Sequence of chain 1.A:
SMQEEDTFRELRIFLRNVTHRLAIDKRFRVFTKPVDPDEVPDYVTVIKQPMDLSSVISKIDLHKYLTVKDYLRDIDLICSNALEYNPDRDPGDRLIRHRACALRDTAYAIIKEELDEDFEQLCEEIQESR

This protein binds this small molecule.
Small molecule (SMILES): CO[C@H]1CNC[C@@H](OCC2CCC(F)(F)CC2)[C@@H]1Nc1ncc(-c2cncc(C)c2)c2cc(C)c(=O)[nH]c12

Binding-site contacts:
Ligand atom C01 contacts residue TYR85 of chain 1.A at 3.5 Å (hydrophobic).
Ligand atom C62 contacts residue VAL30 of chain 1.A at 3.8 Å (hydrophobic).
Ligand atom F32 contacts residue ILE96 of chain 1.A at 3.7 Å.
Ligand atom C33 contacts residue ARG99 of chain 1.A at 3.7 Å.
Ligand atom C65 contacts residue VAL35 of chain 1.A at 3.4 Å (hydrophobic).
Ligand atom C73 contacts residue ASN86 of chain 1.A at 3.8 Å.
Ligand atom N71 contacts residue ASN86 of chain 1.A at 3.0 Å (h-bond).
Ligand atom N51 contacts residue ASP36 of chain 1.A at 3.1 Å (salt-bridge).
Ligand atom C43 contacts residue ASN86 of chain 1.A at 3.7 Å.
Ligand atom C52 contacts residue ASP36 of chain 1.A at 3.8 Å.
Ligand atom C33 contacts residue EDO1 of chain 1.D at 3.8 Å.
Ligand atom O70 contacts residue ILE96 of chain 1.A at 3.4 Å.
Ligand atom C16 contacts residue ASP93 of chain 1.A at 3.4 Å.
Ligand atom N71 contacts residue TYR85 of chain 1.A at 3.6 Å.
Ligand atom O70 contacts residue ASN86 of chain 1.A at 2.8 Å (h-bond).
Ligand atom C19 contacts residue GLY92 of chain 1.A at 3.5 Å.
Ligand atom C30 contacts residue ARG99 of chain 1.A at 3.6 Å.
Ligand atom C62 contacts residue VAL35 of chain 1.A at 3.7 Å (hydrophobic).
Ligand atom F32 contacts residue ARG99 of chain 1.A at 3.3 Å.
Ligand atom C64 contacts residue VAL35 of chain 1.A at 3.8 Å (hydrophobic).
Ligand atom C08 contacts residue ASP93 of chain 1.A at 3.4 Å.
Ligand atom C55 contacts residue GLU39 of chain 1.A at 3.8 Å.
Ligand atom F31 contacts residue EDO1 of chain 1.D at 3.1 Å.
Ligand atom C64 contacts residue ILE96 of chain 1.A at 3.8 Å (hydrophobic).
Ligand atom C06 contacts residue ASN86 of chain 1.A at 3.6 Å.
Ligand atom N11 contacts residue ASP93 of chain 1.A at 2.6 Å (salt-bridge).
Ligand atom C36 contacts residue GLY92 of chain 1.A at 3.6 Å.
Ligand atom O70 contacts residue TYR85 of chain 1.A at 3.8 Å.
Ligand atom F31 contacts residue ARG99 of chain 1.A at 3.1 Å.
Ligand atom C69 contacts residue ASN86 of chain 1.A at 3.6 Å.
Ligand atom C69 contacts residue ILE96 of chain 1.A at 3.3 Å (hydrophobic).
Ligand atom N44 contacts residue VAL40 of chain 1.A at 3.7 Å.
Ligand atom C45 contacts residue VAL40 of chain 1.A at 3.7 Å (hydrophobic).
Ligand atom C39 contacts residue ASN86 of chain 1.A at 3.6 Å.
Ligand atom N41 contacts residue ASN86 of chain 1.A at 2.8 Å (h-bond).
Ligand atom C13 contacts residue ASP93 of chain 1.A at 3.3 Å.
Ligand atom N11 contacts residue ASP90 of chain 1.A at 3.6 Å.
Ligand atom C06 contacts residue ASP93 of chain 1.A at 3.5 Å.
Ligand atom O05 contacts residue TYR85 of chain 1.A at 3.5 Å.
Ligand atom N71 contacts residue ILE96 of chain 1.A at 3.6 Å.